This small molecule binds to this protein.
Small molecule (SMILES): CC(C)C[C@H](NC(=O)OC(C)(C)C1CCC(F)(F)CC1)C(=O)N[C@@H](C[C@@H]1CC=NC1=O)C(O)S(=O)(=O)O

Binding-site contacts:
Ligand atom C14 contacts residue YKD1 of chain 1.F at 0.1 Å.
Ligand atom C29 contacts residue YKD1 of chain 1.F at 0.0 Å.
Ligand atom O20 contacts residue YKD1 of chain 1.F at 0.0 Å (h-bond).
Ligand atom N17 contacts residue YKD1 of chain 1.F at 0.0 Å (h-bond).
Ligand atom N12 contacts residue YKD1 of chain 1.F at 0.0 Å (h-bond).
Ligand atom C21 contacts residue CYS149 of chain 1.B at 1.8 Å (hydrophobic).
Ligand atom O22 contacts residue CYS149 of chain 1.B at 2.6 Å (h-bond).
Ligand atom O24 contacts residue YKD1 of chain 1.F at 0.0 Å (h-bond).
Ligand atom C21 contacts residue YKD1 of chain 1.F at 0.0 Å.
Ligand atom C08 contacts residue YKD1 of chain 1.F at 0.0 Å.
Ligand atom C13 contacts residue CYS149 of chain 1.B at 2.7 Å (hydrophobic).
Ligand atom C18 contacts residue YKD1 of chain 1.F at 0.0 Å.
Ligand atom C02 contacts residue YKD1 of chain 1.F at 0.0 Å.
Ligand atom N12 contacts residue HIS168 of chain 1.B at 2.8 Å (h-bond).
Ligand atom O23 contacts residue YKD1 of chain 1.F at 0.1 Å (h-bond).
Ligand atom C13 contacts residue YKD1 of chain 1.F at 0.0 Å.
Ligand atom O20 contacts residue HIS167 of chain 1.B at 2.7 Å (h-bond).
Ligand atom C33 contacts residue YKD1 of chain 1.F at 0.0 Å.
Ligand atom C01 contacts residue YKD1 of chain 1.F at 0.0 Å.
Ligand atom C16 contacts residue YKD1 of chain 1.F at 0.0 Å.
Ligand atom C27 contacts residue YKD1 of chain 1.F at 0.0 Å.
Ligand atom C11 contacts residue YKD1 of chain 1.F at 0.0 Å.
Ligand atom C10 contacts residue YKD1 of chain 1.F at 0.0 Å.
Ligand atom O03 contacts residue YKD1 of chain 1.F at 0.0 Å (h-bond).
Ligand atom O22 contacts residue HIS45 of chain 1.B at 2.7 Å (h-bond).
Ligand atom C09 contacts residue YKD1 of chain 1.F at 0.0 Å.
Ligand atom C19 contacts residue YKD1 of chain 1.F at 0.0 Å.
Ligand atom C15 contacts residue YKD1 of chain 1.F at 0.0 Å.
Ligand atom O22 contacts residue YKD1 of chain 1.F at 1.4 Å.
Ligand atom C28 contacts residue YKD1 of chain 1.F at 0.0 Å.
Ligand atom N05 contacts residue GLN193 of chain 1.B at 2.9 Å (h-bond).
Ligand atom C25 contacts residue YKD1 of chain 1.F at 0.0 Å.
Ligand atom F31 contacts residue YKD1 of chain 1.F at 0.0 Å.
Ligand atom C06 contacts residue YKD1 of chain 1.F at 0.0 Å.
Ligand atom C32 contacts residue YKD1 of chain 1.F at 0.0 Å.
Ligand atom N05 contacts residue YKD1 of chain 1.F at 0.1 Å (h-bond).
Ligand atom C04 contacts residue YKD1 of chain 1.F at 0.0 Å.
Ligand atom C07 contacts residue YKD1 of chain 1.F at 0.0 Å.
Ligand atom F30 contacts residue YKD1 of chain 1.F at 0.0 Å.
Ligand atom C26 contacts residue YKD1 of chain 1.F at 0.0 Å.

Sequence of chain 1.B:
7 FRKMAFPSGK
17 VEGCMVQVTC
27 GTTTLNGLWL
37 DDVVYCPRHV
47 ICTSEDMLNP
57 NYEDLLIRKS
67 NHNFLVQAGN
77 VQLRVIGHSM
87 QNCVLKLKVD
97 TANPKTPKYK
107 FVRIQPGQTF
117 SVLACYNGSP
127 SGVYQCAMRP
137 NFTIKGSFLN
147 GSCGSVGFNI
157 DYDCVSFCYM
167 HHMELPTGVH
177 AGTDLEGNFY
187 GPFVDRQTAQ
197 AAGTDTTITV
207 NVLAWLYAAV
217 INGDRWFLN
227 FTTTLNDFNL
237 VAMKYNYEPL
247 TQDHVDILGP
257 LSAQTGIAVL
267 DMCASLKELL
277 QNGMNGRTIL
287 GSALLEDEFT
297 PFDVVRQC